Sequence of chain 1.A:
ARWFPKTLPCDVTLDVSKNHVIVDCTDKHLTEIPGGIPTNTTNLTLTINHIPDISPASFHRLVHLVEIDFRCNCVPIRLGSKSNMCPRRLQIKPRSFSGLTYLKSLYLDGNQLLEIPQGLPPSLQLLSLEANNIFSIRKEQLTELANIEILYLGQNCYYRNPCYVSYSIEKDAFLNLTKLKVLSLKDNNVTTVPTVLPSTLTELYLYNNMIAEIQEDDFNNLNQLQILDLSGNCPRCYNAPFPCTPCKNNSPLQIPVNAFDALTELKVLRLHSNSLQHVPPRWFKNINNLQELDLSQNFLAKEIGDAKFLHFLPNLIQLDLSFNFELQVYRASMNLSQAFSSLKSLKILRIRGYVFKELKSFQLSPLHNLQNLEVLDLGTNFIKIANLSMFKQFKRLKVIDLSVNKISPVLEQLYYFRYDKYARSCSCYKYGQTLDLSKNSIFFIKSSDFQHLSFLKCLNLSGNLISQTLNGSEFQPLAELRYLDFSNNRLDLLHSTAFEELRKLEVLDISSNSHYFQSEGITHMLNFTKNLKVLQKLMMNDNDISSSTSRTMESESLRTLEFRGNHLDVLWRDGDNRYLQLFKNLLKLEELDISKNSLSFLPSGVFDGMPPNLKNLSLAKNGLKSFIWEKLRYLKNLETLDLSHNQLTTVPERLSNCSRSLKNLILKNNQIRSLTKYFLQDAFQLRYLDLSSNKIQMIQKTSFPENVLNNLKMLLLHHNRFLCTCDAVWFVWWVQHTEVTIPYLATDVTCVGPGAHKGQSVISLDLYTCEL

Binding-site contacts:
Ligand atom C1 contacts residue ASN391 of chain 1.A at 1.4 Å.
Ligand atom C4 contacts residue ASN391 of chain 1.A at 4.2 Å.
Ligand atom C5 contacts residue ASN391 of chain 1.A at 3.6 Å.
Ligand atom O5 contacts residue ASN391 of chain 1.A at 2.3 Å (h-bond).
Ligand atom N2 contacts residue ASN391 of chain 1.A at 3.0 Å (h-bond).
Ligand atom O4 contacts residue HIS493 of chain 1.A at 4.4 Å.
Ligand atom O4 contacts residue GLN492 of chain 1.A at 3.9 Å.
Ligand atom O6 contacts residue LYS396 of chain 1.A at 3.2 Å (salt-bridge).
Ligand atom O6 contacts residue SER393 of chain 1.A at 3.8 Å.
Ligand atom O6 contacts residue MET394 of chain 1.A at 4.4 Å.
Ligand atom C3 contacts residue ASN391 of chain 1.A at 3.8 Å.
Ligand atom C7 contacts residue ASN391 of chain 1.A at 3.3 Å.
Ligand atom O5 contacts residue SO41 of chain 1.O at 3.8 Å.
Ligand atom O5 contacts residue SER393 of chain 1.A at 4.0 Å.
Ligand atom C6 contacts residue LYS396 of chain 1.A at 3.5 Å.
Ligand atom C1 contacts residue SER393 of chain 1.A at 4.0 Å.
Ligand atom C5 contacts residue SER393 of chain 1.A at 4.1 Å.
Ligand atom C2 contacts residue ASN391 of chain 1.A at 2.5 Å.
Ligand atom O7 contacts residue ASN391 of chain 1.A at 3.2 Å (h-bond).
Ligand atom C1 contacts residue SO41 of chain 1.O at 4.2 Å.

A small-molecule ligand and the protein it binds are described below.
Small molecule (SMILES): CC(=O)N[C@@H]1[C@@H](O)[C@H](O)[C@@H](CO)O[C@H]1O